This small molecule binds to this protein.
Small molecule (SMILES): CC(=O)N[C@H]1[C@H](O[C@H]2[C@H](O)[C@@H](NC(C)=O)CO[C@@H]2CO)O[C@H](CO)[C@@H](O[C@@H]2O[C@H](CO[C@H]3O[C@H](CO)[C@@H](O)[C@H](O)[C@@H]3O)[C@@H](O)[C@H](O[C@H]3O[C@H](CO)[C@@H](O)[C@H](O)[C@@H]3O)[C@@H]2O)[C@@H]1O

Binding-site contacts:
Ligand atom O6 contacts residue NAG1 of chain 1.BA at 3.7 Å.
Ligand atom C4 contacts residue ASN264 of chain 1.E at 4.2 Å.
Ligand atom C7 contacts residue ASN378 of chain 1.E at 4.4 Å.
Ligand atom O7 contacts residue PRO214 of chain 1.E at 4.5 Å.
Ligand atom O6 contacts residue LYS66 of chain 1.E at 4.3 Å.
Ligand atom C1 contacts residue GLU213 of chain 1.E at 4.3 Å.
Ligand atom C8 contacts residue VAL256 of chain 1.E at 3.9 Å (hydrophobic).
Ligand atom C8 contacts residue SER447 of chain 1.E at 4.3 Å.
Ligand atom O5 contacts residue ASN264 of chain 1.E at 2.4 Å (h-bond).
Ligand atom C5 contacts residue GLU213 of chain 1.E at 3.5 Å.
Ligand atom O7 contacts residue ASN264 of chain 1.E at 4.0 Å.
Ligand atom C1 contacts residue ASN264 of chain 1.E at 1.5 Å.
Ligand atom C3 contacts residue ASN264 of chain 1.E at 3.7 Å.
Ligand atom O7 contacts residue ASN378 of chain 1.E at 4.1 Å.
Ligand atom O7 contacts residue VAL256 of chain 1.E at 4.3 Å.
Ligand atom C5 contacts residue ASN264 of chain 1.E at 3.7 Å.
Ligand atom O7 contacts residue VAL446 of chain 1.E at 4.3 Å.
Ligand atom O5 contacts residue NAG1 of chain 1.BA at 3.5 Å.
Ligand atom N2 contacts residue ASN264 of chain 1.E at 2.8 Å (h-bond).
Ligand atom O6 contacts residue GLY380 of chain 1.E at 3.4 Å.
Ligand atom O3 contacts residue CYS445 of chain 1.E at 4.2 Å.
Ligand atom C7 contacts residue VAL256 of chain 1.E at 4.3 Å (hydrophobic).
Ligand atom N2 contacts residue SER447 of chain 1.E at 3.9 Å.
Ligand atom C7 contacts residue ASN264 of chain 1.E at 3.6 Å.
Ligand atom O4 contacts residue CYS445 of chain 1.E at 4.4 Å.
Ligand atom C8 contacts residue ASN378 of chain 1.E at 4.2 Å.
Ligand atom O6 contacts residue LYS67 of chain 1.E at 3.1 Å (salt-bridge).
Ligand atom O5 contacts residue GLU213 of chain 1.E at 3.9 Å.
Ligand atom C2 contacts residue ASN264 of chain 1.E at 2.4 Å.
Ligand atom C6 contacts residue GLU213 of chain 1.E at 3.9 Å.
Ligand atom C1 contacts residue NAG1 of chain 1.BA at 3.8 Å.
Ligand atom C1 contacts residue VAL446 of chain 1.E at 4.3 Å (hydrophobic).
Ligand atom C3 contacts residue VAL446 of chain 1.E at 4.0 Å (hydrophobic).
Ligand atom C6 contacts residue LYS67 of chain 1.E at 4.0 Å.
Ligand atom C5 contacts residue NAG1 of chain 1.BA at 4.4 Å.
Ligand atom C8 contacts residue LEU263 of chain 1.E at 3.6 Å (hydrophobic).
Ligand atom C5 contacts residue VAL446 of chain 1.E at 3.9 Å (hydrophobic).
Ligand atom C6 contacts residue SER211 of chain 1.E at 4.3 Å.
Ligand atom C4 contacts residue VAL446 of chain 1.E at 4.3 Å (hydrophobic).
Ligand atom O4 contacts residue VAL446 of chain 1.E at 4.3 Å.

Sequence of chain 1.E:
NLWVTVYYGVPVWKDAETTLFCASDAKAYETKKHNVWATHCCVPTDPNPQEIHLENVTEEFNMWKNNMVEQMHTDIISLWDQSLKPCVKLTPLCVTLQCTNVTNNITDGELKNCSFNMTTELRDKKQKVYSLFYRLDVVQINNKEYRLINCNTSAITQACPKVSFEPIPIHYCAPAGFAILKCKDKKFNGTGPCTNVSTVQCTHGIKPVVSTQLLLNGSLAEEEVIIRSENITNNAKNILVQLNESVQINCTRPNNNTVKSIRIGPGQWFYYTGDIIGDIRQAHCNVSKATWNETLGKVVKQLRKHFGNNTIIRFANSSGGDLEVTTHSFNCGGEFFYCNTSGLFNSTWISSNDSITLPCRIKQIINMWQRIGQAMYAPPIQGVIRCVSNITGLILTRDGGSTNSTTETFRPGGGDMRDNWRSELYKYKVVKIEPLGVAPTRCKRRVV